Sequence of chain 3.D:
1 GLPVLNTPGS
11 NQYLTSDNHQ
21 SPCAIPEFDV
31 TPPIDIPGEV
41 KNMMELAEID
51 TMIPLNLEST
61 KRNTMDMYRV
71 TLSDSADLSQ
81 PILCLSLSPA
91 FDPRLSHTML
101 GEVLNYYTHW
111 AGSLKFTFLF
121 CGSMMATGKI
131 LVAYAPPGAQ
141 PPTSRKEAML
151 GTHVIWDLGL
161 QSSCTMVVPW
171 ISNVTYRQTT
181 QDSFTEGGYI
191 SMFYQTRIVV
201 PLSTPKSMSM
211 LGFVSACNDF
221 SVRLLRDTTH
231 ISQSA

Sequence of chain 3.B:
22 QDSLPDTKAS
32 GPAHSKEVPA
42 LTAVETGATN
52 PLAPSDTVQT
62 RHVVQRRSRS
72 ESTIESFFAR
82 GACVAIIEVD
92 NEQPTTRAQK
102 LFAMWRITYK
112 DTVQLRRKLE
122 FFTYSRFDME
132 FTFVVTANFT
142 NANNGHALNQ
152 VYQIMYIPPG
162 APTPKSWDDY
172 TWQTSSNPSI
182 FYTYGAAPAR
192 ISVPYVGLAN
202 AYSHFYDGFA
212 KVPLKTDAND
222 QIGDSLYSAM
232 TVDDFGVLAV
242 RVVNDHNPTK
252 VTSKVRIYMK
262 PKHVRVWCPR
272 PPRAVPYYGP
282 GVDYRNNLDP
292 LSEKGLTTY

The protein below binds the small molecule below.
Small molecule (SMILES): CCOC(=O)c1ccc(OCCCCC2CCN(c3ccc(C)nn3)CC2)cc1

Binding-site contacts:
Ligand atom C27 contacts residue THR109 of chain 3.B at 3.5 Å.
Ligand atom C12 contacts residue PHE236 of chain 3.B at 3.8 Å (hydrophobic).
Ligand atom N6 contacts residue VAL194 of chain 3.B at 3.7 Å.
Ligand atom C4 contacts residue TYR157 of chain 3.B at 3.4 Å (hydrophobic).
Ligand atom C1 contacts residue ILE155 of chain 3.B at 3.7 Å (hydrophobic).
Ligand atom C9 contacts residue ILE108 of chain 3.B at 3.5 Å (hydrophobic).
Ligand atom C13 contacts residue VAL197 of chain 3.B at 3.6 Å (hydrophobic).
Ligand atom C22 contacts residue PHE236 of chain 3.B at 3.9 Å (hydrophobic).
Ligand atom C8 contacts residue ILE108 of chain 3.B at 3.8 Å (hydrophobic).
Ligand atom C21 contacts residue TYR203 of chain 3.B at 3.8 Å (hydrophobic).
Ligand atom N3 contacts residue ILE192 of chain 3.B at 3.8 Å.
Ligand atom N4 contacts residue LEU239 of chain 3.B at 3.8 Å.
Ligand atom C3 contacts residue TYR157 of chain 3.B at 3.5 Å (hydrophobic).
Ligand atom C23 contacts residue PHE236 of chain 3.B at 3.5 Å (hydrophobic).
Ligand atom C8 contacts residue PHE132 of chain 3.B at 3.4 Å (hydrophobic).
Ligand atom C23 contacts residue TYR110 of chain 3.B at 3.3 Å (hydrophobic).
Ligand atom C10 contacts residue VAL194 of chain 3.B at 3.7 Å (hydrophobic).
Ligand atom C20 contacts residue TYR110 of chain 3.B at 3.5 Å (hydrophobic).
Ligand atom C21 contacts residue PHE236 of chain 3.B at 3.4 Å (hydrophobic).
Ligand atom C14 contacts residue PHE236 of chain 3.B at 3.9 Å (hydrophobic).
Ligand atom C10 contacts residue TYR157 of chain 3.B at 3.6 Å (hydrophobic).
Ligand atom C19 contacts residue PHE236 of chain 3.B at 3.5 Å (hydrophobic).
Ligand atom C20 contacts residue PHE236 of chain 3.B at 3.2 Å (hydrophobic).
Ligand atom O24 contacts residue PHE236 of chain 3.B at 3.7 Å.
Ligand atom C19 contacts residue TYR110 of chain 3.B at 3.7 Å (hydrophobic).
Ligand atom C4 contacts residue ALA24 of chain 3.D at 3.8 Å (hydrophobic).
Ligand atom C9 contacts residue TYR157 of chain 3.B at 3.8 Å (hydrophobic).
Ligand atom C3 contacts residue PRO179 of chain 3.B at 3.7 Å (hydrophobic).
Ligand atom N4 contacts residue ILE192 of chain 3.B at 3.6 Å.
Ligand atom C1 contacts residue ILE181 of chain 3.B at 3.4 Å (hydrophobic).
Ligand atom C26 contacts residue THR109 of chain 3.B at 3.7 Å.
Ligand atom C1 contacts residue PRO179 of chain 3.B at 3.9 Å (hydrophobic).
Ligand atom C11 contacts residue VAL194 of chain 3.B at 3.7 Å (hydrophobic).
Ligand atom C11 contacts residue TYR157 of chain 3.B at 3.6 Å (hydrophobic).
Ligand atom C22 contacts residue TYR203 of chain 3.B at 3.5 Å (hydrophobic).
Ligand atom O25 contacts residue TYR110 of chain 3.B at 3.0 Å.
Ligand atom C7 contacts residue PHE132 of chain 3.B at 3.6 Å (hydrophobic).
Ligand atom O24 contacts residue TYR110 of chain 3.B at 3.9 Å.
Ligand atom C3 contacts residue ALA24 of chain 3.D at 3.7 Å (hydrophobic).
Ligand atom C14 contacts residue VAL197 of chain 3.B at 3.6 Å (hydrophobic).